This protein binds this small molecule.
Small molecule (SMILES): COC1(C(=O)N[C@@H](C)c2ccc(-n3cc(F)cn3)nc2)CCC(c2nc(C)cc(Nc3cc(C)[nH]n3)n2)CC1

Sequence of chain 1.A:
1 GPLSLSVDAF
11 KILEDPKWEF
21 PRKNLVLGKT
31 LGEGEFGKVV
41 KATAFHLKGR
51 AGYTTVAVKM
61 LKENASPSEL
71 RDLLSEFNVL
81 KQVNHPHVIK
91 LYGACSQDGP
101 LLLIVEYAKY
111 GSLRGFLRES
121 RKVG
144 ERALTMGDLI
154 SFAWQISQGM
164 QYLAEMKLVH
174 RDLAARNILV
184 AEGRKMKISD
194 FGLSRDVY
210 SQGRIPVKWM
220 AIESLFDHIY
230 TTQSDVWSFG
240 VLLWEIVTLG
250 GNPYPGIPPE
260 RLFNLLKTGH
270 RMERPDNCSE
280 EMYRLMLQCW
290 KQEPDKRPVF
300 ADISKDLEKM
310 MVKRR

Binding-site contacts:
Ligand atom NAD contacts residue ALA108 of chain 1.A at 2.8 Å (h-bond).
Ligand atom CAE contacts residue ALA108 of chain 1.A at 3.7 Å (hydrophobic).
Ligand atom NAC contacts residue GLU106 of chain 1.A at 2.9 Å (salt-bridge).
Ligand atom CBK contacts residue MET60 of chain 1.A at 3.6 Å (hydrophobic).
Ligand atom CAZ contacts residue GLY34 of chain 1.A at 3.4 Å.
Ligand atom OAX contacts residue GLU33 of chain 1.A at 3.7 Å.
Ligand atom CBM contacts residue ALA57 of chain 1.A at 3.7 Å (hydrophobic).
Ligand atom CBJ contacts residue MET60 of chain 1.A at 3.5 Å (hydrophobic).
Ligand atom CBM contacts residue LEU182 of chain 1.A at 3.7 Å (hydrophobic).
Ligand atom NBE contacts residue LYS38 of chain 1.A at 3.4 Å.
Ligand atom NAC contacts residue LEU182 of chain 1.A at 3.6 Å.
Ligand atom FBL contacts residue LEU73 of chain 1.A at 3.4 Å.
Ligand atom NBE contacts residue GLY37 of chain 1.A at 3.6 Å.
Ligand atom CAB contacts residue LEU182 of chain 1.A at 3.5 Å (hydrophobic).
Ligand atom CBD contacts residue GLY37 of chain 1.A at 3.6 Å.
Ligand atom CAB contacts residue ALA57 of chain 1.A at 3.4 Å (hydrophobic).
Ligand atom OAX contacts residue GLY32 of chain 1.A at 3.5 Å.
Ligand atom FBL contacts residue LYS59 of chain 1.A at 3.6 Å.
Ligand atom NAD contacts residue TYR107 of chain 1.A at 3.4 Å.
Ligand atom NBG contacts residue GLY37 of chain 1.A at 3.6 Å.
Ligand atom CAS contacts residue LEU31 of chain 1.A at 3.6 Å (hydrophobic).
Ligand atom CAY contacts residue GLY34 of chain 1.A at 3.6 Å.
Ligand atom CAR contacts residue GLY32 of chain 1.A at 3.7 Å.
Ligand atom C5 contacts residue GLY111 of chain 1.A at 3.5 Å.
Ligand atom CBF contacts residue GLY34 of chain 1.A at 3.7 Å.
Ligand atom C6 contacts residue ALA108 of chain 1.A at 3.4 Å (hydrophobic).
Ligand atom NBG contacts residue LYS38 of chain 1.A at 3.7 Å.
Ligand atom N3 contacts residue GLY111 of chain 1.A at 3.5 Å.
Ligand atom NAD contacts residue ALA57 of chain 1.A at 3.7 Å.
Ligand atom NAD contacts residue GLU106 of chain 1.A at 3.4 Å (salt-bridge).
Ligand atom NBE contacts residue VAL39 of chain 1.A at 3.6 Å.
Ligand atom CAY contacts residue GLU33 of chain 1.A at 3.6 Å.
Ligand atom C4 contacts residue GLY111 of chain 1.A at 3.4 Å.
Ligand atom NAC contacts residue ALA108 of chain 1.A at 3.6 Å.
Ligand atom FBL contacts residue MET60 of chain 1.A at 3.2 Å.
Ligand atom CBB contacts residue GLY34 of chain 1.A at 3.7 Å.
Ligand atom CBK contacts residue LYS38 of chain 1.A at 3.5 Å.
Ligand atom C5 contacts residue ALA108 of chain 1.A at 3.3 Å (hydrophobic).
Ligand atom NAF contacts residue ALA108 of chain 1.A at 2.8 Å (h-bond).
Ligand atom NAC contacts residue ALA57 of chain 1.A at 3.2 Å.